Binding-site contacts:
Ligand atom C10 contacts residue ASP624 of chain 1.A at 3.2 Å.
Ligand atom C9 contacts residue MG1 of chain 1.J at 3.8 Å.
Ligand atom P1 contacts residue ASP761 of chain 1.A at 4.0 Å.
Ligand atom O3 contacts residue ASP761 of chain 1.A at 3.5 Å (salt-bridge).
Ligand atom C6 contacts residue ASN692 of chain 1.A at 3.8 Å.
Ligand atom C5 contacts residue SER683 of chain 1.A at 4.0 Å.
Ligand atom C1 contacts residue SER683 of chain 1.A at 3.7 Å.
Ligand atom O5 contacts residue ASP761 of chain 1.A at 3.8 Å.
Ligand atom C5 contacts residue THR688 of chain 1.A at 3.1 Å.
Ligand atom C9 contacts residue ASP761 of chain 1.A at 3.1 Å.
Ligand atom C8 contacts residue ASP624 of chain 1.A at 4.5 Å.
Ligand atom O3 contacts residue MG1 of chain 1.J at 4.3 Å.
Ligand atom C4 contacts residue SER683 of chain 1.A at 3.6 Å.
Ligand atom C5 contacts residue ASN692 of chain 1.A at 4.4 Å.
Ligand atom N4 contacts residue THR688 of chain 1.A at 3.6 Å.
Ligand atom C8 contacts residue ASP761 of chain 1.A at 3.8 Å.
Ligand atom N5 contacts residue LYS546 of chain 1.A at 4.0 Å.
Ligand atom P1 contacts residue MG1 of chain 1.J at 4.5 Å.
Ligand atom N4 contacts residue SER683 of chain 1.A at 3.1 Å.
Ligand atom O1 contacts residue SER683 of chain 1.A at 3.1 Å (h-bond).
Ligand atom O5 contacts residue POP1 of chain 1.I at 3.6 Å (h-bond).
Ligand atom O2 contacts residue ASP624 of chain 1.A at 3.2 Å (salt-bridge).
Ligand atom C7 contacts residue ASN692 of chain 1.A at 3.5 Å.
Ligand atom C7 contacts residue ASP761 of chain 1.A at 4.0 Å.
Ligand atom O5 contacts residue MG1 of chain 1.J at 3.4 Å.
Ligand atom P1 contacts residue POP1 of chain 1.I at 4.4 Å.
Ligand atom N3 contacts residue THR688 of chain 1.A at 4.3 Å.
Ligand atom C6 contacts residue SER760 of chain 1.A at 4.2 Å.
Ligand atom O4 contacts residue POP1 of chain 1.I at 4.0 Å.

The small molecule below binds the protein below.
Small molecule (SMILES): Nc1nc(=O)c2ncn(CC[C@H](CO)COP(=O)(O)O)c2[nH]1

Sequence of chain 1.A:
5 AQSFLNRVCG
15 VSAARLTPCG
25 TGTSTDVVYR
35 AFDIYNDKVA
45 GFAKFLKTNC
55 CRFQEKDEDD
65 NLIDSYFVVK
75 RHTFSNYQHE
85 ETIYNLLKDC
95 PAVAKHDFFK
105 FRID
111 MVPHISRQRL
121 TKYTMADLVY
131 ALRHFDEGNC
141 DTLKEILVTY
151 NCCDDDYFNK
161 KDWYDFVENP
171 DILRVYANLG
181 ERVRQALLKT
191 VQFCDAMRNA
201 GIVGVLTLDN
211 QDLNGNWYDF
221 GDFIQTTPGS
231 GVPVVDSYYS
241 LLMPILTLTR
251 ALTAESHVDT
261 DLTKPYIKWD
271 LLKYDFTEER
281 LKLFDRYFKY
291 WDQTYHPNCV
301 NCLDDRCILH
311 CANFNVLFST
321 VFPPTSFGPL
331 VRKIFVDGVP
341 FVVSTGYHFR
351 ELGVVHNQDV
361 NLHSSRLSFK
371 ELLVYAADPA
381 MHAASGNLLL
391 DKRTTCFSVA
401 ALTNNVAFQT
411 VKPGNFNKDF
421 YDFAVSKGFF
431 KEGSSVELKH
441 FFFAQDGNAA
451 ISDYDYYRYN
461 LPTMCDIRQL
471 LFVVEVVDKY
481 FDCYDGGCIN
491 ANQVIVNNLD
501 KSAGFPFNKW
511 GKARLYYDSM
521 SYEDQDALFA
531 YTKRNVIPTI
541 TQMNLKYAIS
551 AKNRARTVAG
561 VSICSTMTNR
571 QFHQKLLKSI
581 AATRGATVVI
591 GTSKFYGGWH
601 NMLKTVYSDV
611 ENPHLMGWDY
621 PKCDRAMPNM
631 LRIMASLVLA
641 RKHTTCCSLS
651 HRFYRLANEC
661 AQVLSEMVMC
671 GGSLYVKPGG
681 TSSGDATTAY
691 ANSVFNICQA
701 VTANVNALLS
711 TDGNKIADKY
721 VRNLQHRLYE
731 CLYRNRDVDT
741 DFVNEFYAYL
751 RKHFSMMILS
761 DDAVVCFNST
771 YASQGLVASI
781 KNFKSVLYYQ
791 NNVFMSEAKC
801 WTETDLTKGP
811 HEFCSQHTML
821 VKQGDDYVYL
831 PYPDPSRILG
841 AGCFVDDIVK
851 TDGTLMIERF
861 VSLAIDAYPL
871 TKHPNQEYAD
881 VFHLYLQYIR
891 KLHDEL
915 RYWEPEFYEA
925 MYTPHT